Sequence of chain 1.B:
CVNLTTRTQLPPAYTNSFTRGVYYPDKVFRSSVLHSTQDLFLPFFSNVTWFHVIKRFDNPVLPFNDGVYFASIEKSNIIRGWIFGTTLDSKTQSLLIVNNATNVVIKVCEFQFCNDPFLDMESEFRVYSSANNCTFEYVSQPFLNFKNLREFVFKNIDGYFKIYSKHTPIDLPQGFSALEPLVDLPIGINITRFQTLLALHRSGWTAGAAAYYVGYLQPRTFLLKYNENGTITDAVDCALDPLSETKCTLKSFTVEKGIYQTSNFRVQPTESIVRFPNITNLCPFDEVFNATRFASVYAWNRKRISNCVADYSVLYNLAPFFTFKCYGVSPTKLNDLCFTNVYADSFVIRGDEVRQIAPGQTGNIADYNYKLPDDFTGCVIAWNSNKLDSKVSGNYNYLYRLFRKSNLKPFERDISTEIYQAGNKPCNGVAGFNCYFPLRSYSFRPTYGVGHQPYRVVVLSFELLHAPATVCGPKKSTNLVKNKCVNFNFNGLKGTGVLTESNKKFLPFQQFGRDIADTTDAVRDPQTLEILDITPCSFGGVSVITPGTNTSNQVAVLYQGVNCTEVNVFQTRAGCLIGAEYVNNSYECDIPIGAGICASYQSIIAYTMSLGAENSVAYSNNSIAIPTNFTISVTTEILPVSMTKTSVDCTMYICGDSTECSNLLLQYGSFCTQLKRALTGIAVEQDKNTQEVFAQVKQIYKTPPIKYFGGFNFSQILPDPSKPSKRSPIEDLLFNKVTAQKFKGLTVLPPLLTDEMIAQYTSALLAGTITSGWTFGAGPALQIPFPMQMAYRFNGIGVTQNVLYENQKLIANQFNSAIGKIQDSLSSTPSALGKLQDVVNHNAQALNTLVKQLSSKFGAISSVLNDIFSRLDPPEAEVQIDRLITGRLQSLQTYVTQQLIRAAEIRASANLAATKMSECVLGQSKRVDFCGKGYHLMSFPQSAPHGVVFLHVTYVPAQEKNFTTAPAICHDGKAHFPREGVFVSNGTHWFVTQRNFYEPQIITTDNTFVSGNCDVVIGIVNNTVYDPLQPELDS

Binding-site contacts:
Ligand atom O7 contacts residue ASN706 of chain 1.C at 2.7 Å (h-bond).
Ligand atom N2 contacts residue ASN706 of chain 1.C at 2.9 Å (h-bond).
Ligand atom C2 contacts residue ASN706 of chain 1.C at 2.4 Å.
Ligand atom O5 contacts residue ASN706 of chain 1.C at 2.3 Å (h-bond).
Ligand atom O5 contacts residue TYR793 of chain 1.B at 4.1 Å.
Ligand atom C1 contacts residue ASN706 of chain 1.C at 1.4 Å.
Ligand atom C7 contacts residue ASN706 of chain 1.C at 3.0 Å.
Ligand atom C5 contacts residue ASN706 of chain 1.C at 3.6 Å.
Ligand atom C6 contacts residue ILE791 of chain 1.B at 4.1 Å (hydrophobic).
Ligand atom C3 contacts residue ASN706 of chain 1.C at 3.8 Å.
Ligand atom O7 contacts residue TYR793 of chain 1.B at 4.4 Å.
Ligand atom C8 contacts residue ASN706 of chain 1.C at 4.3 Å.
Ligand atom C4 contacts residue ASN706 of chain 1.C at 4.2 Å.
Ligand atom O6 contacts residue ILE791 of chain 1.B at 3.6 Å.

This small molecule binds to this protein.
Small molecule (SMILES): CC(=O)N[C@@H]1[C@@H](O)[C@H](O)[C@@H](CO)O[C@H]1O

Sequence of chain 1.C:
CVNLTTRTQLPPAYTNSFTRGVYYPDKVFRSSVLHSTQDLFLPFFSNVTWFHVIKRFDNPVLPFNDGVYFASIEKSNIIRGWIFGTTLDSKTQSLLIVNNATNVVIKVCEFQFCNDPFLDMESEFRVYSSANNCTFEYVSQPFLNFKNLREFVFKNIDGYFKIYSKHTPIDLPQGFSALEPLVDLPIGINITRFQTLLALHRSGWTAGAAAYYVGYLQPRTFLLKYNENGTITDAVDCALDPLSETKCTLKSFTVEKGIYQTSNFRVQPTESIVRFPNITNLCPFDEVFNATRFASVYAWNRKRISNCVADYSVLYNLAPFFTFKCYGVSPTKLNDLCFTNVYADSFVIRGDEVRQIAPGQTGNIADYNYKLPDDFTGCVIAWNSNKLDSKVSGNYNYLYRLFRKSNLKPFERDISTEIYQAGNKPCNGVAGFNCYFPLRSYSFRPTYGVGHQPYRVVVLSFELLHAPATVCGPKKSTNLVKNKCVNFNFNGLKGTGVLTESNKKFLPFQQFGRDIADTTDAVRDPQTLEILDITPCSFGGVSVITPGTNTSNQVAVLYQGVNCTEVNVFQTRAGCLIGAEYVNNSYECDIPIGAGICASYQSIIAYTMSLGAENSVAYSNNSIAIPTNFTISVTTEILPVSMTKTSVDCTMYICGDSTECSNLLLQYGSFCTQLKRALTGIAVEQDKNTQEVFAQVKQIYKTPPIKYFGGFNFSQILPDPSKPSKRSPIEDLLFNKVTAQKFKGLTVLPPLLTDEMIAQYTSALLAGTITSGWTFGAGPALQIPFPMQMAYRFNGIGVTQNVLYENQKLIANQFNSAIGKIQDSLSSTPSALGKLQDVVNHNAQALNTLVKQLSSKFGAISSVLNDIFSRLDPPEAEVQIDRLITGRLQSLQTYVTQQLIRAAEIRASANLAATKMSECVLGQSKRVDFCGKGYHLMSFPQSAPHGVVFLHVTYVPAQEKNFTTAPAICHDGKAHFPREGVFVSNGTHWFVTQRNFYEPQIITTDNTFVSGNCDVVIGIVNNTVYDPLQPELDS